A protein and the small-molecule ligand that binds it are described below.
Small molecule (SMILES): C=C/C(=N\Cc1c(COP(=O)(O)O)cnc(C)c1O)C(=O)O

Binding-site contacts:
Ligand atom N11 contacts residue GLN92 of chain 1.D at 3.4 Å (h-bond).
Ligand atom O19 contacts residue TYR58 of chain 1.B at 2.5 Å (h-bond).
Ligand atom P17 contacts residue ARG60 of chain 1.B at 3.6 Å.
Ligand atom C05 contacts residue TYR113 of chain 1.D at 3.7 Å (hydrophobic).
Ligand atom P17 contacts residue TYR58 of chain 1.B at 3.6 Å.
Ligand atom O16 contacts residue GLY88 of chain 1.D at 3.4 Å.
Ligand atom O20 contacts residue SER87 of chain 1.D at 3.3 Å.
Ligand atom O23 contacts residue ASN160 of chain 1.D at 3.0 Å (h-bond).
Ligand atom O18 contacts residue THR210 of chain 1.D at 2.8 Å (h-bond).
Ligand atom O18 contacts residue GLY88 of chain 1.D at 2.9 Å (h-bond).
Ligand atom O20 contacts residue GLY88 of chain 1.D at 3.2 Å (h-bond).
Ligand atom C03 contacts residue TYR113 of chain 1.D at 3.6 Å (hydrophobic).
Ligand atom N11 contacts residue THR187 of chain 1.D at 3.6 Å.
Ligand atom O23 contacts residue ARG408 of chain 1.D at 2.7 Å (salt-bridge).
Ligand atom N04 contacts residue LYS211 of chain 1.D at 3.3 Å.
Ligand atom O19 contacts residue ARG60 of chain 1.B at 2.8 Å (salt-bridge).
Ligand atom C12 contacts residue ASP185 of chain 1.D at 3.6 Å.
Ligand atom O18 contacts residue SER208 of chain 1.D at 2.6 Å (h-bond).
Ligand atom N04 contacts residue TYR113 of chain 1.D at 3.6 Å.
Ligand atom P17 contacts residue SER208 of chain 1.D at 3.5 Å.
Ligand atom C02 contacts residue TYR113 of chain 1.D at 3.6 Å (hydrophobic).
Ligand atom N11 contacts residue ASP185 of chain 1.D at 2.7 Å (salt-bridge).
Ligand atom C03 contacts residue LYS211 of chain 1.D at 3.2 Å.
Ligand atom O22 contacts residue ARG408 of chain 1.D at 3.0 Å (salt-bridge).
Ligand atom O16 contacts residue SER208 of chain 1.D at 3.1 Å.
Ligand atom C05 contacts residue LYS211 of chain 1.D at 3.4 Å.
Ligand atom C10 contacts residue ASP185 of chain 1.D at 3.5 Å.
Ligand atom C06 contacts residue TYR113 of chain 1.D at 3.6 Å (hydrophobic).
Ligand atom O20 contacts residue GLN89 of chain 1.D at 2.9 Å (h-bond).
Ligand atom C21 contacts residue ARG408 of chain 1.D at 3.6 Å.
Ligand atom C09 contacts residue ASP185 of chain 1.D at 3.5 Å.
Ligand atom O22 contacts residue ASN373 of chain 1.D at 3.3 Å (h-bond).
Ligand atom O20 contacts residue ARG60 of chain 1.B at 2.9 Å (salt-bridge).
Ligand atom C12 contacts residue GLN92 of chain 1.D at 3.1 Å.
Ligand atom O08 contacts residue ASN160 of chain 1.D at 2.9 Å (h-bond).
Ligand atom C14 contacts residue TYR113 of chain 1.D at 3.6 Å (hydrophobic).
Ligand atom P17 contacts residue GLY88 of chain 1.D at 3.4 Å.
Ligand atom C02 contacts residue LYS211 of chain 1.D at 3.4 Å.
Ligand atom C15 contacts residue GLN89 of chain 1.D at 3.7 Å.
Ligand atom O16 contacts residue GLN89 of chain 1.D at 3.6 Å.

Sequence of chain 1.D:
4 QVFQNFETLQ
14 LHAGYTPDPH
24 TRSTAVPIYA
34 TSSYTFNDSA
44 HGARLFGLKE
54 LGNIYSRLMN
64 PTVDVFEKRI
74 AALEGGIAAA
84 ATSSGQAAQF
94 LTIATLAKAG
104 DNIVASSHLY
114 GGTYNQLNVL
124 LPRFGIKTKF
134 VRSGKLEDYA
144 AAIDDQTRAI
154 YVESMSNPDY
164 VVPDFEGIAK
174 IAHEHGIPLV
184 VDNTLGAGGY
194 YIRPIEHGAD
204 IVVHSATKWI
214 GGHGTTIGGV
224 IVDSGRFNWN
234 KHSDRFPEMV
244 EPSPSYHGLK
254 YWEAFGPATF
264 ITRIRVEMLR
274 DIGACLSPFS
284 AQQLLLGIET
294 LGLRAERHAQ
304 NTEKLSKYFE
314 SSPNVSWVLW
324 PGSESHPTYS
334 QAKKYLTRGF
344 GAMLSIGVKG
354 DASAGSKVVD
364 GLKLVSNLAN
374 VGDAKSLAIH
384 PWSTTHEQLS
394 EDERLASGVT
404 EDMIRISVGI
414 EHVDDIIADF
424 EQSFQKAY

Sequence of chain 1.B:
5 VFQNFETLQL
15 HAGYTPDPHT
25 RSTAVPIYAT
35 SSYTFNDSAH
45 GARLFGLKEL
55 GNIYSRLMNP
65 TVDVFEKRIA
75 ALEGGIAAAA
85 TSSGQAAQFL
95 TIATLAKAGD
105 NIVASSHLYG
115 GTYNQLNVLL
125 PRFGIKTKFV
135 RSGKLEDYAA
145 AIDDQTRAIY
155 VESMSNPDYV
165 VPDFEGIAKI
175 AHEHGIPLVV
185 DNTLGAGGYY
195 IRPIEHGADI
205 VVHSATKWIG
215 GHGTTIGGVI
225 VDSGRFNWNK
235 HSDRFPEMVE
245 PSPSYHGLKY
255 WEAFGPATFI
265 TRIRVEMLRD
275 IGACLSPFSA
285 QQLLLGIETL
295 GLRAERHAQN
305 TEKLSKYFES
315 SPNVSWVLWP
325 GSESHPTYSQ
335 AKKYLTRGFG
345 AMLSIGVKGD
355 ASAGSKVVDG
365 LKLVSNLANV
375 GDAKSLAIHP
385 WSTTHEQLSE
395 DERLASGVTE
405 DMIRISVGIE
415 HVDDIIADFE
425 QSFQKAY